A small-molecule ligand and the protein it binds are described below.
Small molecule (SMILES): CC(=O)N[C@@H]1[C@@H](O)[C@H](O)[C@@H](CO)O[C@H]1O

Binding-site contacts:
Ligand atom C7 contacts residue ASN61 of chain 1.B at 3.8 Å.
Ligand atom C6 contacts residue THR63 of chain 1.B at 4.1 Å.
Ligand atom O7 contacts residue ASN61 of chain 1.B at 4.4 Å.
Ligand atom C5 contacts residue THR63 of chain 1.B at 3.7 Å.
Ligand atom C3 contacts residue ASN61 of chain 1.B at 3.8 Å.
Ligand atom N2 contacts residue ASN61 of chain 1.B at 2.9 Å (h-bond).
Ligand atom C1 contacts residue ASN61 of chain 1.B at 1.4 Å.
Ligand atom C1 contacts residue THR63 of chain 1.B at 3.6 Å.
Ligand atom C5 contacts residue ASN61 of chain 1.B at 3.7 Å.
Ligand atom C4 contacts residue ASN61 of chain 1.B at 4.2 Å.
Ligand atom C8 contacts residue ASN61 of chain 1.B at 4.1 Å.
Ligand atom O5 contacts residue ASN61 of chain 1.B at 2.4 Å (h-bond).
Ligand atom C1 contacts residue ALA62 of chain 1.B at 4.4 Å (hydrophobic).
Ligand atom O5 contacts residue ASN28 of chain 1.B at 3.4 Å (h-bond).
Ligand atom O5 contacts residue THR63 of chain 1.B at 3.4 Å (h-bond).
Ligand atom C2 contacts residue ASN61 of chain 1.B at 2.5 Å.
Ligand atom C1 contacts residue ASN28 of chain 1.B at 3.6 Å.

Sequence of chain 1.B:
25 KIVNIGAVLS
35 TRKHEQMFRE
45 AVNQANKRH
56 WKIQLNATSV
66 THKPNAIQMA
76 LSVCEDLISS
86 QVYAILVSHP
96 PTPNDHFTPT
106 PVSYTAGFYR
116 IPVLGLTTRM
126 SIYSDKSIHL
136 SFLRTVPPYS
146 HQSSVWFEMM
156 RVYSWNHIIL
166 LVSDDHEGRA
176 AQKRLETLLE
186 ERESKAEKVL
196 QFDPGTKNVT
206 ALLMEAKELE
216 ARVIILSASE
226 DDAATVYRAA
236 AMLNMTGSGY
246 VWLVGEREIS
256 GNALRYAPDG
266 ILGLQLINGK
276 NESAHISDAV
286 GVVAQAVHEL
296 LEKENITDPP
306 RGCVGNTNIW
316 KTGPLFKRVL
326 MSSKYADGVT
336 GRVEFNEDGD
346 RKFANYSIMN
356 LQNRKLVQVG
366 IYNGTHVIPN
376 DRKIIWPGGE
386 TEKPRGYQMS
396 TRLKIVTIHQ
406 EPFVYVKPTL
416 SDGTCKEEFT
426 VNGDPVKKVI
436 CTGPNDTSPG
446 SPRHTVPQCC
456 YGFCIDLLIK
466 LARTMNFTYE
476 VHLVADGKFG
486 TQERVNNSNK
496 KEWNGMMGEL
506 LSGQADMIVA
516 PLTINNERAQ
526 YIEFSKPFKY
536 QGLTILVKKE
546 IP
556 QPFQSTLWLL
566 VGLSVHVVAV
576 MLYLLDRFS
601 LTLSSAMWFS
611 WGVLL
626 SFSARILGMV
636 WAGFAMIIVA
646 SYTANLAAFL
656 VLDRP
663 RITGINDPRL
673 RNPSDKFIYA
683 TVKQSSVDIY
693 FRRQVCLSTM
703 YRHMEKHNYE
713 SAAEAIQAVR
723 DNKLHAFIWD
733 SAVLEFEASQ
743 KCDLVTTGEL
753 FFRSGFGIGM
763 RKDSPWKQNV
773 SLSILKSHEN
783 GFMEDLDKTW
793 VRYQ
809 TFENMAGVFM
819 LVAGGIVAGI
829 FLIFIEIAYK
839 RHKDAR